Binding-site contacts:
Ligand atom O6 contacts residue ASN87 of chain 1.G at 4.4 Å.
Ligand atom O5 contacts residue ASN91 of chain 1.G at 2.4 Å (h-bond).
Ligand atom C7 contacts residue ASN91 of chain 1.G at 3.3 Å.
Ligand atom C3 contacts residue ASN91 of chain 1.G at 3.9 Å.
Ligand atom C4 contacts residue ASN91 of chain 1.G at 4.3 Å.
Ligand atom C1 contacts residue ASN91 of chain 1.G at 1.5 Å.
Ligand atom C8 contacts residue ASN91 of chain 1.G at 3.5 Å.
Ligand atom C5 contacts residue ASN91 of chain 1.G at 3.6 Å.
Ligand atom O7 contacts residue ASN91 of chain 1.G at 4.1 Å.
Ligand atom N2 contacts residue ASN91 of chain 1.G at 2.9 Å (h-bond).
Ligand atom O7 contacts residue GLY90 of chain 1.G at 4.4 Å.
Ligand atom C2 contacts residue ASN91 of chain 1.G at 2.7 Å.

Sequence of chain 1.G:
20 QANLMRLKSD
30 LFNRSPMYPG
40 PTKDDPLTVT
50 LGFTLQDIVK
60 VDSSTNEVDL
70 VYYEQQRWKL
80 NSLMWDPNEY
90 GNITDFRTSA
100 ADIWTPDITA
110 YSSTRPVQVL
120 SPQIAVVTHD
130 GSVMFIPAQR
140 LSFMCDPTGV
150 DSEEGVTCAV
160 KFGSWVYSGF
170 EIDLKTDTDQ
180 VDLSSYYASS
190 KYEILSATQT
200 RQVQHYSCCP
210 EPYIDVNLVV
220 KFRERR

The small molecule below binds the protein below.
Small molecule (SMILES): CC(=O)N[C@@H]1[C@@H](O)[C@H](O)[C@@H](CO)O[C@H]1O